This small molecule binds to this protein.
Small molecule (SMILES): CC(=O)N[C@@H]1[C@@H](O)[C@H](O)[C@@H](CO)O[C@H]1O

Binding-site contacts:
Ligand atom C7 contacts residue ASN47 of chain 1.A at 3.4 Å.
Ligand atom N2 contacts residue ASN47 of chain 1.A at 2.6 Å (h-bond).
Ligand atom C5 contacts residue ASN47 of chain 1.A at 3.6 Å.
Ligand atom O3 contacts residue ASN47 of chain 1.A at 4.3 Å.
Ligand atom O7 contacts residue SER44 of chain 1.A at 4.2 Å.
Ligand atom O7 contacts residue THR46 of chain 1.A at 3.9 Å.
Ligand atom C7 contacts residue THR46 of chain 1.A at 4.2 Å.
Ligand atom C7 contacts residue SER44 of chain 1.A at 4.0 Å.
Ligand atom C2 contacts residue ASN47 of chain 1.A at 2.5 Å.
Ligand atom O7 contacts residue ASN47 of chain 1.A at 4.3 Å.
Ligand atom O5 contacts residue ASN47 of chain 1.A at 2.3 Å (h-bond).
Ligand atom C1 contacts residue ASN47 of chain 1.A at 1.4 Å.
Ligand atom C4 contacts residue ASN47 of chain 1.A at 4.2 Å.
Ligand atom C8 contacts residue ASN47 of chain 1.A at 3.8 Å.
Ligand atom C8 contacts residue SER44 of chain 1.A at 3.2 Å.
Ligand atom O7 contacts residue GLU45 of chain 1.A at 3.5 Å.
Ligand atom C3 contacts residue ASN47 of chain 1.A at 3.8 Å.
Ligand atom O3 contacts residue ASN220 of chain 1.A at 3.3 Å (h-bond).
Ligand atom C7 contacts residue GLU45 of chain 1.A at 4.1 Å.
Ligand atom C8 contacts residue GLU45 of chain 1.A at 4.1 Å.
Ligand atom C8 contacts residue THR46 of chain 1.A at 4.3 Å.

Sequence of chain 1.A:
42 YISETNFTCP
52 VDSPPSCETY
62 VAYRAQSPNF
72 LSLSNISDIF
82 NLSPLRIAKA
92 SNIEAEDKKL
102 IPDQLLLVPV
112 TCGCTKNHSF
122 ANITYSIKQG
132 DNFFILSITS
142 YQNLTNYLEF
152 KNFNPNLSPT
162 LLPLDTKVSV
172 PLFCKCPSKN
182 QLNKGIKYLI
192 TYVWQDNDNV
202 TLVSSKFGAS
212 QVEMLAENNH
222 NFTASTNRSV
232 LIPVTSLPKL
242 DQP